Binding-site contacts:
Ligand atom F2 contacts residue LEU183 of chain 1.A at 3.6 Å.
Ligand atom C11 contacts residue TRP207 of chain 1.A at 3.5 Å (hydrophobic).
Ligand atom F1 contacts residue PHE114 of chain 1.A at 3.4 Å.
Ligand atom F1 contacts residue TRP138 of chain 1.A at 3.5 Å.
Ligand atom C10 contacts residue PHE110 of chain 1.A at 3.5 Å (hydrophobic).
Ligand atom C1 contacts residue PRO94 of chain 1.A at 3.8 Å (hydrophobic).
Ligand atom C14 contacts residue ASN179 of chain 1.A at 3.4 Å.
Ligand atom N1 contacts residue MET102 of chain 1.A at 3.1 Å (h-bond).
Ligand atom C3 contacts residue LEU90 of chain 1.A at 3.7 Å (hydrophobic).
Ligand atom C2 contacts residue MET102 of chain 1.A at 3.7 Å (hydrophobic).
Ligand atom N2 contacts residue TRP103 of chain 1.A at 3.6 Å.
Ligand atom C15 contacts residue ASN179 of chain 1.A at 3.6 Å.
Ligand atom F3 contacts residue GLU180 of chain 1.A at 3.3 Å.
Ligand atom O1 contacts residue TYR148 of chain 1.A at 2.9 Å (h-bond).
Ligand atom S2 contacts residue TRP103 of chain 1.A at 3.7 Å.
Ligand atom C11 contacts residue PHE110 of chain 1.A at 3.3 Å (hydrophobic).
Ligand atom C12 contacts residue TRP207 of chain 1.A at 3.5 Å (hydrophobic).
Ligand atom C9 contacts residue THR149 of chain 1.A at 3.4 Å.
Ligand atom C4 contacts residue MET102 of chain 1.A at 3.6 Å (hydrophobic).
Ligand atom O2 contacts residue LEU90 of chain 1.A at 3.0 Å.
Ligand atom S2 contacts residue TYR148 of chain 1.A at 3.6 Å.
Ligand atom C15 contacts residue ASN176 of chain 1.A at 3.5 Å.
Ligand atom C10 contacts residue ASN176 of chain 1.A at 3.3 Å.
Ligand atom O3 contacts residue PHE110 of chain 1.A at 3.6 Å.
Ligand atom C12 contacts residue PHE110 of chain 1.A at 3.6 Å (hydrophobic).
Ligand atom C14 contacts residue PHE110 of chain 1.A at 3.4 Å (hydrophobic).
Ligand atom F3 contacts residue TRP138 of chain 1.A at 3.2 Å.
Ligand atom C4 contacts residue TRP103 of chain 1.A at 3.5 Å (hydrophobic).
Ligand atom C13 contacts residue GLY106 of chain 1.A at 3.7 Å.
Ligand atom C16 contacts residue PHE110 of chain 1.A at 3.8 Å (hydrophobic).
Ligand atom C10 contacts residue TRP207 of chain 1.A at 3.7 Å (hydrophobic).
Ligand atom F3 contacts residue MET142 of chain 1.A at 3.7 Å.
Ligand atom C5 contacts residue TRP103 of chain 1.A at 3.4 Å (hydrophobic).
Ligand atom O3 contacts residue ASN179 of chain 1.A at 2.6 Å (h-bond).
Ligand atom C3 contacts residue MET102 of chain 1.A at 3.6 Å (hydrophobic).
Ligand atom C13 contacts residue TRP207 of chain 1.A at 3.7 Å (hydrophobic).
Ligand atom C12 contacts residue ILE107 of chain 1.A at 3.7 Å (hydrophobic).
Ligand atom F1 contacts residue PHE110 of chain 1.A at 3.7 Å.
Ligand atom N3 contacts residue ASN176 of chain 1.A at 3.2 Å (h-bond).
Ligand atom F2 contacts residue GLU180 of chain 1.A at 3.5 Å.

Sequence of chain 1.A:
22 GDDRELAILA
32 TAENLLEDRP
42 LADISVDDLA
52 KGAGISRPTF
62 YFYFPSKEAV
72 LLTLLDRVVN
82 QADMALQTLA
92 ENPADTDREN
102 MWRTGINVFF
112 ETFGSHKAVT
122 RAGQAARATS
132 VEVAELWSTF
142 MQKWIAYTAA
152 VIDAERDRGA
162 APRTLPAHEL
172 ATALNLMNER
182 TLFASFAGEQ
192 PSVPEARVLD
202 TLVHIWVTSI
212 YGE

This protein binds this small molecule.
Small molecule (SMILES): CCCS(=O)(=O)NCc1nc(-c2ccc(C(=O)NCCC(F)(F)F)cc2)cs1